Sequence of chain 1.A:
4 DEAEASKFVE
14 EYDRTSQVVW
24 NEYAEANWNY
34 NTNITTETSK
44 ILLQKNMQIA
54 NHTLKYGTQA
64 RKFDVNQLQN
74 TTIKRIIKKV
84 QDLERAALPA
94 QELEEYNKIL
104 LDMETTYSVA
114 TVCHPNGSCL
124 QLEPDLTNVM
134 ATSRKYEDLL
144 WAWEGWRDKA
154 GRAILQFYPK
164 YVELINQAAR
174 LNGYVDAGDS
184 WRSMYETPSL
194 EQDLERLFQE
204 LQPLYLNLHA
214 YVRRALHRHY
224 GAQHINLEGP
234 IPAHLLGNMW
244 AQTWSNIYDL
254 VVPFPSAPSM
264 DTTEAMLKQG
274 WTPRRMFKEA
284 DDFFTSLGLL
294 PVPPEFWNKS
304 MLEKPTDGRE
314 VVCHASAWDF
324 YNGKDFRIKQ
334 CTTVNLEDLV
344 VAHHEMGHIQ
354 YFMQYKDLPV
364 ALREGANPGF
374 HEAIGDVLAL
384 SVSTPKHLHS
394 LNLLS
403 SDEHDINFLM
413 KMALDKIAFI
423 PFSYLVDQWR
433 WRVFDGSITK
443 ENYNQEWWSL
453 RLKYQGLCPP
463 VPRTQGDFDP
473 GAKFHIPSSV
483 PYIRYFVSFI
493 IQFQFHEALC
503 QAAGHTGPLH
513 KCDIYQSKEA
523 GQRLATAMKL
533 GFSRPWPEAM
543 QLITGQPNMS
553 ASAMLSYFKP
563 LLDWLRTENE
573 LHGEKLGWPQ

The protein below binds the small molecule below.
Small molecule (SMILES): CC(=O)N[C@@H]1[C@@H](O)[C@H](O)[C@@H](CO)O[C@H]1O

Binding-site contacts:
Ligand atom C1 contacts residue THR38 of chain 1.A at 4.0 Å.
Ligand atom C8 contacts residue ASP310 of chain 1.A at 4.0 Å.
Ligand atom O7 contacts residue ASN36 of chain 1.A at 4.3 Å.
Ligand atom C8 contacts residue ARG312 of chain 1.A at 3.5 Å.
Ligand atom C4 contacts residue ASN36 of chain 1.A at 3.9 Å.
Ligand atom C6 contacts residue THR41 of chain 1.A at 4.4 Å.
Ligand atom C7 contacts residue ARG312 of chain 1.A at 3.9 Å.
Ligand atom O6 contacts residue THR38 of chain 1.A at 3.0 Å (h-bond).
Ligand atom C2 contacts residue ASN36 of chain 1.A at 2.5 Å.
Ligand atom C7 contacts residue ASN36 of chain 1.A at 4.2 Å.
Ligand atom C1 contacts residue ASN36 of chain 1.A at 1.4 Å.
Ligand atom O5 contacts residue ASN36 of chain 1.A at 1.8 Å (h-bond).
Ligand atom O6 contacts residue GLU40 of chain 1.A at 3.4 Å.
Ligand atom N2 contacts residue ARG312 of chain 1.A at 4.0 Å.
Ligand atom O5 contacts residue THR38 of chain 1.A at 3.7 Å.
Ligand atom C6 contacts residue THR38 of chain 1.A at 3.8 Å.
Ligand atom C3 contacts residue ASN36 of chain 1.A at 3.7 Å.
Ligand atom C5 contacts residue ASN36 of chain 1.A at 3.2 Å.
Ligand atom C6 contacts residue GLU40 of chain 1.A at 3.6 Å.
Ligand atom C5 contacts residue THR38 of chain 1.A at 4.3 Å.
Ligand atom O5 contacts residue THR41 of chain 1.A at 4.0 Å.
Ligand atom C6 contacts residue ASN36 of chain 1.A at 4.1 Å.
Ligand atom N2 contacts residue ASN36 of chain 1.A at 3.3 Å (h-bond).